Sequence of chain 1.B:
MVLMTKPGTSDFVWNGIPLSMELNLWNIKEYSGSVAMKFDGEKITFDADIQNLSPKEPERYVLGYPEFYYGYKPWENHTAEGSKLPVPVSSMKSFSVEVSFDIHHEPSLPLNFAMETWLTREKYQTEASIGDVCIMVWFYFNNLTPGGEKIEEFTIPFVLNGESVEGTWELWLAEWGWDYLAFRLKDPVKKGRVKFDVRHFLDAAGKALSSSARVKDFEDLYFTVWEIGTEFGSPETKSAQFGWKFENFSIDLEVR

Binding-site contacts:
Ligand atom O3 contacts residue GLU239 of chain 1.B at 2.6 Å (salt-bridge).
Ligand atom O5 contacts residue ARG68 of chain 1.B at 4.1 Å.
Ligand atom O2 contacts residue LEU152 of chain 1.B at 3.9 Å.
Ligand atom O5 contacts residue TRP184 of chain 1.B at 3.8 Å.
Ligand atom O3 contacts residue TRP146 of chain 1.B at 3.4 Å.
Ligand atom C2 contacts residue PRO154 of chain 1.B at 4.0 Å (hydrophobic).
Ligand atom C5 contacts residue VAL70 of chain 1.B at 4.2 Å (hydrophobic).
Ligand atom O2 contacts residue THR153 of chain 1.B at 2.9 Å (h-bond).
Ligand atom O3 contacts residue TYR188 of chain 1.B at 2.6 Å (h-bond).
Ligand atom O2 contacts residue PRO154 of chain 1.B at 3.6 Å.
Ligand atom C4 contacts residue GLU239 of chain 1.B at 3.5 Å.
Ligand atom O4 contacts residue VAL70 of chain 1.B at 3.8 Å.
Ligand atom O3 contacts residue MET144 of chain 1.B at 3.7 Å.
Ligand atom C3 contacts residue VAL70 of chain 1.B at 4.0 Å (hydrophobic).
Ligand atom C6 contacts residue ARG68 of chain 1.B at 3.0 Å.
Ligand atom C2 contacts residue TRP146 of chain 1.B at 4.2 Å (hydrophobic).
Ligand atom C1 contacts residue GLY155 of chain 1.B at 3.9 Å.
Ligand atom C3 contacts residue GLU239 of chain 1.B at 3.2 Å.
Ligand atom O2 contacts residue TYR188 of chain 1.B at 4.1 Å.
Ligand atom C4 contacts residue TYR188 of chain 1.B at 4.1 Å (hydrophobic).
Ligand atom O2 contacts residue TRP146 of chain 1.B at 3.3 Å.
Ligand atom O1 contacts residue THR153 of chain 1.B at 3.4 Å (h-bond).
Ligand atom O4 contacts residue GLC1 of chain 1.F at 3.0 Å (h-bond).
Ligand atom O4 contacts residue GLU239 of chain 1.B at 2.5 Å (salt-bridge).
Ligand atom C1 contacts residue THR153 of chain 1.B at 4.1 Å.
Ligand atom O6 contacts residue VAL70 of chain 1.B at 4.2 Å.
Ligand atom O1 contacts residue GLY155 of chain 1.B at 3.3 Å (h-bond).
Ligand atom O1 contacts residue PRO154 of chain 1.B at 3.6 Å.
Ligand atom C6 contacts residue GLC1 of chain 1.F at 4.2 Å.
Ligand atom C6 contacts residue TRP184 of chain 1.B at 3.9 Å (hydrophobic).
Ligand atom C2 contacts residue GLY155 of chain 1.B at 3.6 Å.
Ligand atom C2 contacts residue TYR188 of chain 1.B at 3.4 Å (hydrophobic).
Ligand atom C2 contacts residue THR153 of chain 1.B at 3.8 Å.
Ligand atom O6 contacts residue TRP34 of chain 1.B at 3.9 Å.
Ligand atom C4 contacts residue GLC1 of chain 1.F at 3.8 Å.
Ligand atom O6 contacts residue GLC1 of chain 1.F at 3.6 Å.
Ligand atom C3 contacts residue TYR188 of chain 1.B at 3.5 Å (hydrophobic).
Ligand atom C5 contacts residue ARG68 of chain 1.B at 3.4 Å.
Ligand atom O2 contacts residue GLY155 of chain 1.B at 4.0 Å.
Ligand atom O6 contacts residue ARG68 of chain 1.B at 2.9 Å (salt-bridge).

The protein below binds the small molecule below.
Small molecule (SMILES): OC[C@H]1O[C@@H](O)[C@H](O)[C@@H](O)[C@@H]1O